Binding-site contacts:
Ligand atom C7 contacts residue ASN347 of chain 1.B at 3.5 Å.
Ligand atom C1 contacts residue ASN347 of chain 1.B at 1.4 Å.
Ligand atom C8 contacts residue PHE346 of chain 1.B at 3.6 Å (hydrophobic).
Ligand atom C1 contacts residue TRP106 of chain 1.A at 4.2 Å (hydrophobic).
Ligand atom C2 contacts residue TRP106 of chain 1.A at 4.1 Å (hydrophobic).
Ligand atom O5 contacts residue TRP106 of chain 1.A at 3.1 Å (h-bond).
Ligand atom O5 contacts residue ASN347 of chain 1.B at 2.3 Å (h-bond).
Ligand atom O7 contacts residue SER375 of chain 1.B at 3.2 Å.
Ligand atom C3 contacts residue ASN347 of chain 1.B at 3.8 Å.
Ligand atom O3 contacts residue TRP106 of chain 1.A at 4.1 Å.
Ligand atom O5 contacts residue TRP106 of chain 1.A at 3.0 Å (h-bond).
Ligand atom C4 contacts residue ASN347 of chain 1.B at 4.2 Å.
Ligand atom O2 contacts residue TRP106 of chain 1.A at 3.7 Å.
Ligand atom O7 contacts residue PHE378 of chain 1.B at 4.4 Å.
Ligand atom C5 contacts residue ASN347 of chain 1.B at 3.6 Å.
Ligand atom O7 contacts residue ASN347 of chain 1.B at 3.8 Å.
Ligand atom C5 contacts residue TRP106 of chain 1.A at 4.1 Å (hydrophobic).
Ligand atom C7 contacts residue VAL371 of chain 1.B at 4.3 Å (hydrophobic).
Ligand atom O7 contacts residue VAL371 of chain 1.B at 3.8 Å.
Ligand atom C8 contacts residue GLY343 of chain 1.B at 3.7 Å.
Ligand atom C1 contacts residue TRP106 of chain 1.A at 3.7 Å (hydrophobic).
Ligand atom C7 contacts residue PHE346 of chain 1.B at 3.9 Å (hydrophobic).
Ligand atom C8 contacts residue PHE342 of chain 1.B at 3.4 Å (hydrophobic).
Ligand atom C6 contacts residue TRP106 of chain 1.A at 4.3 Å (hydrophobic).
Ligand atom C4 contacts residue TRP106 of chain 1.A at 4.0 Å (hydrophobic).
Ligand atom N2 contacts residue ASN347 of chain 1.B at 2.9 Å (h-bond).
Ligand atom C2 contacts residue ASN347 of chain 1.B at 2.5 Å.
Ligand atom C3 contacts residue TRP106 of chain 1.A at 3.5 Å (hydrophobic).
Ligand atom C6 contacts residue TRP106 of chain 1.A at 4.0 Å (hydrophobic).
Ligand atom C5 contacts residue TRP106 of chain 1.A at 3.5 Å (hydrophobic).
Ligand atom C2 contacts residue TRP106 of chain 1.A at 4.3 Å (hydrophobic).
Ligand atom N2 contacts residue GLY343 of chain 1.B at 3.7 Å.
Ligand atom O7 contacts residue PHE346 of chain 1.B at 3.8 Å.
Ligand atom C7 contacts residue GLY343 of chain 1.B at 4.1 Å.
Ligand atom C7 contacts residue SER375 of chain 1.B at 4.2 Å.
Ligand atom C8 contacts residue VAL371 of chain 1.B at 3.8 Å (hydrophobic).

Sequence of chain 1.B:
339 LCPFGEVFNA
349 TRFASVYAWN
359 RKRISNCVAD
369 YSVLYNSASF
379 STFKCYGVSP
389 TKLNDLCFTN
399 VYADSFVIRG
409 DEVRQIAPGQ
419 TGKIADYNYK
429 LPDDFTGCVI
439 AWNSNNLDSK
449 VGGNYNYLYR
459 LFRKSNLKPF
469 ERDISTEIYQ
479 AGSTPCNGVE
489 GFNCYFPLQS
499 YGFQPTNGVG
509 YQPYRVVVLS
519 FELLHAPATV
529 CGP

Sequence of chain 1.A:
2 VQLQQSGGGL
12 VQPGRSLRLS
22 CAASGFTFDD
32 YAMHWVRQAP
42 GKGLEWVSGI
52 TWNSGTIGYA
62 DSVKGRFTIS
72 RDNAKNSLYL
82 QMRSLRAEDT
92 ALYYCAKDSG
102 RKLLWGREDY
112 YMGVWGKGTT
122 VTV

This small molecule binds to this protein.
Small molecule (SMILES): CC(=O)N[C@H]1[C@H](O[C@H]2[C@H](O)[C@@H](NC(C)=O)CO[C@@H]2CO[C@@H]2O[C@@H](C)[C@@H](O)[C@@H](O)[C@@H]2O)O[C@H](CO)[C@@H](O)[C@@H]1O